This protein binds this small molecule.
Small molecule (SMILES): NCCc1c[nH]cn1

Binding-site contacts:
Ligand atom CD2 contacts residue ASP130 of chain 1.A at 4.4 Å.
Ligand atom ND1 contacts residue PHE414 of chain 1.A at 4.0 Å.
Ligand atom CB contacts residue ASP130 of chain 1.A at 3.1 Å.
Ligand atom CE1 contacts residue TRP418 of chain 1.A at 3.5 Å (hydrophobic).
Ligand atom CE1 contacts residue PHE414 of chain 1.A at 3.4 Å (hydrophobic).
Ligand atom CD2 contacts residue TYR390 of chain 1.A at 3.7 Å (hydrophobic).
Ligand atom CG contacts residue LEU417 of chain 1.A at 4.4 Å (hydrophobic).
Ligand atom CD2 contacts residue LEU417 of chain 1.A at 4.0 Å (hydrophobic).
Ligand atom N contacts residue CYS134 of chain 1.A at 4.2 Å.
Ligand atom CE1 contacts residue ASP130 of chain 1.A at 3.9 Å.
Ligand atom NE2 contacts residue PHE414 of chain 1.A at 2.9 Å (h-bond).
Ligand atom CG contacts residue ASP130 of chain 1.A at 3.3 Å.
Ligand atom CA contacts residue LEU417 of chain 1.A at 4.4 Å (hydrophobic).
Ligand atom CD2 contacts residue PHE414 of chain 1.A at 3.6 Å (hydrophobic).
Ligand atom N contacts residue TYR131 of chain 1.A at 3.6 Å.
Ligand atom ND1 contacts residue CYS134 of chain 1.A at 3.6 Å (h-bond).
Ligand atom CG contacts residue CYS134 of chain 1.A at 3.9 Å (hydrophobic).
Ligand atom ND1 contacts residue TRP418 of chain 1.A at 3.5 Å (h-bond).
Ligand atom CA contacts residue TYR131 of chain 1.A at 4.2 Å (hydrophobic).
Ligand atom ND1 contacts residue ASP130 of chain 1.A at 2.8 Å (salt-bridge).
Ligand atom CA contacts residue TYR390 of chain 1.A at 3.6 Å (hydrophobic).
Ligand atom CE1 contacts residue LEU417 of chain 1.A at 4.4 Å (hydrophobic).
Ligand atom N contacts residue GLU222 of chain 1.A at 4.0 Å.
Ligand atom NE2 contacts residue LEU417 of chain 1.A at 4.1 Å.
Ligand atom CG contacts residue PHE414 of chain 1.A at 4.0 Å (hydrophobic).
Ligand atom CB contacts residue CYS134 of chain 1.A at 3.7 Å (hydrophobic).

Sequence of chain 1.A:
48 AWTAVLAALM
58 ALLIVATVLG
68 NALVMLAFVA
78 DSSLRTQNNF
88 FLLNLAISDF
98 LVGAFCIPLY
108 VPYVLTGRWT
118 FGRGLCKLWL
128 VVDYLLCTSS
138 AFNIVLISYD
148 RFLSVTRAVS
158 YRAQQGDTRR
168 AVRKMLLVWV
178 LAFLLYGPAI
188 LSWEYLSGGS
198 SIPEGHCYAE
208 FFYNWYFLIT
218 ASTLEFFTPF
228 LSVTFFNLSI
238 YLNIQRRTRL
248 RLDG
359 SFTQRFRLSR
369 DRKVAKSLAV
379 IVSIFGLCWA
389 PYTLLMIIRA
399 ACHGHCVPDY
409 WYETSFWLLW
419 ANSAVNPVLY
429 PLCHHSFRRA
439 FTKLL